Sequence of chain 1.F:
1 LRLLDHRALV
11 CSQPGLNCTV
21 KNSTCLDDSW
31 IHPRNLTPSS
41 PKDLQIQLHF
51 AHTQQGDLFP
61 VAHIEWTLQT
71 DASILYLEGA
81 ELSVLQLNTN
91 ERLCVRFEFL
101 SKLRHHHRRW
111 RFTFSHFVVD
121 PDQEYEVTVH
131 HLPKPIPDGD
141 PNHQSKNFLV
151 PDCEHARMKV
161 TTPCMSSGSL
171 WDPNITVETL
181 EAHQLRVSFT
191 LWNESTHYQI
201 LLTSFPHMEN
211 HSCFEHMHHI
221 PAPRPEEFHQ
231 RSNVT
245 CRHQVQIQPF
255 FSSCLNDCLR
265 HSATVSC

This protein binds this small molecule.
Small molecule (SMILES): CC(=O)N[C@@H]1[C@@H](O)[C@H](O)[C@@H](CO)O[C@H]1O

Binding-site contacts:
Ligand atom O7 contacts residue ASN22 of chain 1.F at 3.1 Å (h-bond).
Ligand atom C1 contacts residue ASN22 of chain 1.F at 1.4 Å.
Ligand atom N2 contacts residue ASN22 of chain 1.F at 2.9 Å (h-bond).
Ligand atom C5 contacts residue ASN22 of chain 1.F at 3.7 Å.
Ligand atom C4 contacts residue ASN22 of chain 1.F at 4.2 Å.
Ligand atom C6 contacts residue HIS6 of chain 1.F at 4.2 Å.
Ligand atom C4 contacts residue HIS6 of chain 1.F at 3.9 Å.
Ligand atom O4 contacts residue HIS6 of chain 1.F at 2.5 Å (h-bond).
Ligand atom C5 contacts residue HIS6 of chain 1.F at 4.1 Å.
Ligand atom C8 contacts residue ASN22 of chain 1.F at 4.2 Å.
Ligand atom O5 contacts residue ASN22 of chain 1.F at 2.4 Å (h-bond).
Ligand atom C2 contacts residue ASN22 of chain 1.F at 2.4 Å.
Ligand atom C3 contacts residue ASN22 of chain 1.F at 3.8 Å.
Ligand atom C7 contacts residue ASN22 of chain 1.F at 3.2 Å.